The protein below binds the small molecule below.
Small molecule (SMILES): C/C=C/C=C/C=C/C(=O)N[C@@H](Cc1ccccc1)C(=O)N[C@H]1COC(=O)[C@@H]2C[C@@H](C)CN2C(=O)[C@H](C)NC(=O)[C@H](C)N(C)C(=O)[C@@H]2CCCN2C1=O

Sequence of chain 1.I:
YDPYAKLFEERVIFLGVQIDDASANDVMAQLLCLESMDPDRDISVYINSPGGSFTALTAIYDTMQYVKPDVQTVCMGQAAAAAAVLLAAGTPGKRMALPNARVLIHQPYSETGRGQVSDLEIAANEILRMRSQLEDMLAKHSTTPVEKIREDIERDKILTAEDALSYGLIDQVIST

Sequence of chain 1.H:
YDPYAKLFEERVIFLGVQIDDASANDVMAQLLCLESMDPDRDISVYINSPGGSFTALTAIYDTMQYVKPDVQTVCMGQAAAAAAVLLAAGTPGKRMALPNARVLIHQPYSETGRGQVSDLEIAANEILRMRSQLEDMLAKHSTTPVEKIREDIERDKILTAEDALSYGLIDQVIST

Binding-site contacts:
Ligand atom C2 contacts residue GLU70 of chain 1.I at 3.6 Å.
Ligand atom C5 contacts residue LEU42 of chain 1.H at 4.0 Å (hydrophobic).
Ligand atom CE contacts residue SER79 of chain 1.H at 3.2 Å.
Ligand atom CD2 contacts residue TYR81 of chain 1.H at 3.8 Å (hydrophobic).
Ligand atom CD contacts residue TYR81 of chain 1.H at 3.9 Å (hydrophobic).
Ligand atom N contacts residue TYR101 of chain 1.I at 3.8 Å.
Ligand atom C contacts residue TYR101 of chain 1.I at 3.5 Å (hydrophobic).
Ligand atom O contacts residue TYR81 of chain 1.H at 3.0 Å (h-bond).
Ligand atom C6 contacts residue SER71 of chain 1.I at 3.8 Å.
Ligand atom CD1 contacts residue LEU67 of chain 1.I at 3.8 Å (hydrophobic).
Ligand atom C7 contacts residue SER71 of chain 1.I at 3.3 Å.
Ligand atom C8 contacts residue GLU45 of chain 1.H at 3.6 Å.
Ligand atom O11 contacts residue GLU70 of chain 1.I at 3.3 Å (salt-bridge).
Ligand atom CE1 contacts residue LEU67 of chain 1.I at 3.6 Å (hydrophobic).
Ligand atom C contacts residue TYR101 of chain 1.I at 3.5 Å (hydrophobic).
Ligand atom C4 contacts residue GLU70 of chain 1.I at 3.9 Å.
Ligand atom C5 contacts residue SER71 of chain 1.I at 3.5 Å.
Ligand atom C3 contacts residue GLU70 of chain 1.I at 3.1 Å.
Ligand atom CB contacts residue TYR101 of chain 1.I at 3.8 Å (hydrophobic).
Ligand atom C7 contacts residue GLU45 of chain 1.H at 3.6 Å.
Ligand atom C4 contacts residue LEU42 of chain 1.H at 3.7 Å (hydrophobic).
Ligand atom CD1 contacts residue TYR101 of chain 1.I at 3.4 Å (hydrophobic).
Ligand atom CB contacts residue TYR81 of chain 1.H at 4.0 Å (hydrophobic).
Ligand atom CA contacts residue TYR101 of chain 1.I at 3.5 Å (hydrophobic).
Ligand atom C2 contacts residue TYR81 of chain 1.H at 4.0 Å (hydrophobic).
Ligand atom N contacts residue TYR101 of chain 1.I at 3.8 Å.
Ligand atom O contacts residue TYR101 of chain 1.I at 3.7 Å.
Ligand atom CG contacts residue TYR81 of chain 1.H at 4.0 Å (hydrophobic).
Ligand atom N contacts residue TYR81 of chain 1.H at 3.4 Å (h-bond).
Ligand atom C6 contacts residue GLU45 of chain 1.H at 3.6 Å.
Ligand atom C8 contacts residue SER71 of chain 1.I at 4.0 Å.
Ligand atom C8 contacts residue LYS41 of chain 1.H at 3.7 Å.
Ligand atom C1 contacts residue GLU70 of chain 1.I at 3.7 Å.
Ligand atom C2 contacts residue LEU67 of chain 1.I at 4.0 Å (hydrophobic).
Ligand atom CE2 contacts residue MET111 of chain 1.H at 3.7 Å (hydrophobic).
Ligand atom CE1 contacts residue TYR101 of chain 1.I at 3.9 Å (hydrophobic).
Ligand atom CG contacts residue TYR101 of chain 1.I at 3.9 Å (hydrophobic).
Ligand atom C6 contacts residue LEU42 of chain 1.H at 3.5 Å (hydrophobic).
Ligand atom C contacts residue TYR101 of chain 1.I at 3.9 Å (hydrophobic).
Ligand atom O contacts residue TYR101 of chain 1.I at 2.5 Å (h-bond).